Sequence of chain 23.E:
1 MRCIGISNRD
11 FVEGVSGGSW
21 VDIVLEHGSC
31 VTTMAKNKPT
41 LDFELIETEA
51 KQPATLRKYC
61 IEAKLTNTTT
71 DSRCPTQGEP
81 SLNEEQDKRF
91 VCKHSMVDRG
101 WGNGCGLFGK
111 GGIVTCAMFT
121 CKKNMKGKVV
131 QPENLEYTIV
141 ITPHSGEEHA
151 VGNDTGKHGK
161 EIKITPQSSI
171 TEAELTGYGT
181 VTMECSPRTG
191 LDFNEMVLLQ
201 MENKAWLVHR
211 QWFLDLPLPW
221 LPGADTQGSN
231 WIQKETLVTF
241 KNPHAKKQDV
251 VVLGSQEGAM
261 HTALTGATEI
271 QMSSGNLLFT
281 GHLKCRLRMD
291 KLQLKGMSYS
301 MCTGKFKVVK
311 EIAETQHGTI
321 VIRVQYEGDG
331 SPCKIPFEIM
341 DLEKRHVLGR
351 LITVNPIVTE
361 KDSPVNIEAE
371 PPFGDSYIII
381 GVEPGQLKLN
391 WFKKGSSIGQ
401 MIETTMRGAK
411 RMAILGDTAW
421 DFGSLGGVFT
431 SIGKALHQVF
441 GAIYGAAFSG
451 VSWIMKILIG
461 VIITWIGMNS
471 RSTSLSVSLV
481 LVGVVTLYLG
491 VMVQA

Binding-site contacts:
Ligand atom O7 contacts residue MET118 of chain 23.E at 3.9 Å.
Ligand atom C2 contacts residue ASN67 of chain 23.E at 2.5 Å.
Ligand atom O5 contacts residue GLN65 of chain 23.G at 3.9 Å.
Ligand atom C8 contacts residue GLN65 of chain 23.G at 3.5 Å.
Ligand atom C3 contacts residue GLN65 of chain 23.G at 4.1 Å.
Ligand atom O5 contacts residue ASN67 of chain 23.E at 2.4 Å (h-bond).
Ligand atom O3 contacts residue GLN65 of chain 23.G at 3.2 Å.
Ligand atom C1 contacts residue ASN67 of chain 23.E at 1.4 Å.
Ligand atom C5 contacts residue TYR60 of chain 23.G at 4.2 Å (hydrophobic).
Ligand atom C6 contacts residue GLN65 of chain 23.G at 4.1 Å.
Ligand atom O3 contacts residue ASP66 of chain 23.G at 3.8 Å.
Ligand atom C4 contacts residue ASP66 of chain 23.G at 3.8 Å.
Ligand atom N2 contacts residue ASN67 of chain 23.E at 3.1 Å (h-bond).
Ligand atom O6 contacts residue GLN65 of chain 23.G at 4.2 Å.
Ligand atom C7 contacts residue ASN67 of chain 23.E at 3.6 Å.
Ligand atom C3 contacts residue ASP66 of chain 23.G at 4.3 Å.
Ligand atom O5 contacts residue TYR60 of chain 23.G at 3.5 Å.
Ligand atom C6 contacts residue TYR60 of chain 23.G at 3.8 Å (hydrophobic).
Ligand atom C5 contacts residue ASN67 of chain 23.E at 3.6 Å.
Ligand atom O7 contacts residue ASN67 of chain 23.E at 4.1 Å.
Ligand atom C8 contacts residue ASN67 of chain 23.E at 3.6 Å.
Ligand atom C4 contacts residue ASN67 of chain 23.E at 4.2 Å.
Ligand atom C6 contacts residue ASP66 of chain 23.G at 4.2 Å.
Ligand atom N2 contacts residue GLN65 of chain 23.G at 4.4 Å.
Ligand atom O4 contacts residue ASP66 of chain 23.G at 4.2 Å.
Ligand atom O6 contacts residue ASP66 of chain 23.G at 2.8 Å (salt-bridge).
Ligand atom C2 contacts residue GLN65 of chain 23.G at 3.4 Å.
Ligand atom O3 contacts residue ASN67 of chain 23.E at 4.4 Å.
Ligand atom C1 contacts residue GLN65 of chain 23.G at 3.7 Å.
Ligand atom O7 contacts residue ARG89 of chain 23.E at 4.0 Å.
Ligand atom C3 contacts residue ASN67 of chain 23.E at 3.8 Å.

Sequence of chain 23.G:
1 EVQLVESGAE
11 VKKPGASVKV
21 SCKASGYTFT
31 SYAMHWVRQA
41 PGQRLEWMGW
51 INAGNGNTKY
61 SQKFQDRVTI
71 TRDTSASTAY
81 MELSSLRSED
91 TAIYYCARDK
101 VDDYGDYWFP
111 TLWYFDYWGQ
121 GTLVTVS

This protein binds this small molecule.
Small molecule (SMILES): CC(=O)N[C@@H]1[C@@H](O)[C@H](O)[C@@H](CO)O[C@H]1O